A protein and the small-molecule ligand that binds it are described below.
Small molecule (SMILES): Nc1ccn([C@H]2C[C@H](O)[C@@H](CO[P](=O)(O)O[P](=O)(O)OP(=O)(O)O)O2)c(=O)n1

Sequence of chain 1.A:
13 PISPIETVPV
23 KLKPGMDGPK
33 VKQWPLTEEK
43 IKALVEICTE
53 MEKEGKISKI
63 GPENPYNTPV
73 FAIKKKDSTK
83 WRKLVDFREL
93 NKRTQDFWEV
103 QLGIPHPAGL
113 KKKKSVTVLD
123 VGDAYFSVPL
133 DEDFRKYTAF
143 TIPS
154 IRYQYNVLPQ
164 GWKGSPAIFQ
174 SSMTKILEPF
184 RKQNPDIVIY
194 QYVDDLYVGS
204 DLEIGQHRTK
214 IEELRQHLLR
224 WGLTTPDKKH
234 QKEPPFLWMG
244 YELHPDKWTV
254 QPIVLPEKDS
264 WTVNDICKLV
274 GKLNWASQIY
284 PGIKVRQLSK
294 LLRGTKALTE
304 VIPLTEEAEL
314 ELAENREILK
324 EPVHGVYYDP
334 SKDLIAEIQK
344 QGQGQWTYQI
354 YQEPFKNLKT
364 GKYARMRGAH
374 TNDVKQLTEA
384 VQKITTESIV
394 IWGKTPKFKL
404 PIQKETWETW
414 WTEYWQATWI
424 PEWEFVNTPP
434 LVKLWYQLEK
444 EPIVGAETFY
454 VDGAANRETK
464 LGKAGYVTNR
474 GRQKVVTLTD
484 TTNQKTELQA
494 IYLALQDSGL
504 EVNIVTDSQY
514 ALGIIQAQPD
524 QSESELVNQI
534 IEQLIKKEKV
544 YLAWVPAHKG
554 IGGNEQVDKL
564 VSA

Binding-site contacts:
Ligand atom PA contacts residue MG1 of chain 1.H at 3.3 Å.
Ligand atom PB contacts residue MG1 of chain 1.H at 3.2 Å.
Ligand atom O3B contacts residue LYS77 of chain 1.A at 3.1 Å (salt-bridge).
Ligand atom O1B contacts residue ASP197 of chain 1.A at 3.1 Å (salt-bridge).
Ligand atom O5' contacts residue ARG84 of chain 1.A at 3.4 Å (salt-bridge).
Ligand atom O1A contacts residue MG1 of chain 1.H at 2.1 Å.
Ligand atom PB contacts residue ALA126 of chain 1.A at 3.7 Å.
Ligand atom C5' contacts residue ASP197 of chain 1.A at 3.4 Å.
Ligand atom O2B contacts residue ARG84 of chain 1.A at 3.5 Å (salt-bridge).
Ligand atom O3G contacts residue MG1 of chain 1.H at 2.2 Å.
Ligand atom O2A contacts residue ARG84 of chain 1.A at 3.1 Å (salt-bridge).
Ligand atom PB contacts residue ARG84 of chain 1.A at 3.7 Å.
Ligand atom O1B contacts residue VAL123 of chain 1.A at 3.1 Å (h-bond).
Ligand atom O1A contacts residue ASP197 of chain 1.A at 3.0 Å (salt-bridge).
Ligand atom O1B contacts residue ALA126 of chain 1.A at 2.9 Å (h-bond).
Ligand atom O3' contacts residue TYR127 of chain 1.A at 3.2 Å (h-bond).
Ligand atom O3A contacts residue ARG84 of chain 1.A at 2.5 Å (salt-bridge).
Ligand atom C2' contacts residue GLN163 of chain 1.A at 3.5 Å.
Ligand atom PB contacts residue ASP125 of chain 1.A at 3.7 Å.
Ligand atom O4' contacts residue VAL196 of chain 1.A at 3.6 Å.
Ligand atom O3G contacts residue VAL123 of chain 1.A at 3.2 Å (h-bond).
Ligand atom O3G contacts residue ASP122 of chain 1.A at 2.7 Å (salt-bridge).
Ligand atom O3' contacts residue ALA126 of chain 1.A at 3.7 Å.
Ligand atom O2G contacts residue LYS77 of chain 1.A at 2.6 Å (salt-bridge).
Ligand atom O2B contacts residue ASP125 of chain 1.A at 3.6 Å.
Ligand atom PG contacts residue LYS77 of chain 1.A at 3.4 Å.
Ligand atom PG contacts residue MG1 of chain 1.H at 3.4 Å.
Ligand atom O3A contacts residue MG1 of chain 1.H at 3.6 Å.
Ligand atom O1G contacts residue ASP125 of chain 1.A at 2.8 Å (salt-bridge).
Ligand atom PA contacts residue ARG84 of chain 1.A at 3.3 Å.
Ligand atom O3G contacts residue LYS232 of chain 1.A at 3.1 Å (salt-bridge).
Ligand atom O1G contacts residue GLY124 of chain 1.A at 3.2 Å.
Ligand atom C6 contacts residue ARG84 of chain 1.A at 3.6 Å.
Ligand atom O3B contacts residue ASP125 of chain 1.A at 3.4 Å (salt-bridge).
Ligand atom C5 contacts residue ARG84 of chain 1.A at 3.6 Å.
Ligand atom O1B contacts residue MG1 of chain 1.H at 2.2 Å.
Ligand atom O1A contacts residue ASP122 of chain 1.A at 2.7 Å (salt-bridge).
Ligand atom O3B contacts residue MG1 of chain 1.H at 3.5 Å.
Ligand atom O1B contacts residue ASP125 of chain 1.A at 3.6 Å (salt-bridge).
Ligand atom C2' contacts residue TYR127 of chain 1.A at 3.5 Å (hydrophobic).